Binding-site contacts:
Ligand atom C4 contacts residue HIS1130 of chain 1.B at 4.2 Å.
Ligand atom C8 contacts residue ASN1127 of chain 1.B at 3.6 Å.
Ligand atom C5 contacts residue ASN1127 of chain 1.B at 3.6 Å.
Ligand atom C1 contacts residue HIS1130 of chain 1.B at 4.1 Å.
Ligand atom C7 contacts residue ASN1127 of chain 1.B at 3.5 Å.
Ligand atom N2 contacts residue ASN1127 of chain 1.B at 2.9 Å (h-bond).
Ligand atom O5 contacts residue PHE1132 of chain 1.B at 3.8 Å.
Ligand atom O7 contacts residue HIS1130 of chain 1.B at 4.0 Å.
Ligand atom C5 contacts residue HIS1130 of chain 1.B at 3.6 Å.
Ligand atom C6 contacts residue PRO1141 of chain 1.B at 3.9 Å (hydrophobic).
Ligand atom C6 contacts residue PHE1132 of chain 1.B at 3.8 Å (hydrophobic).
Ligand atom C4 contacts residue ASN1127 of chain 1.B at 4.2 Å.
Ligand atom O4 contacts residue HIS1130 of chain 1.B at 4.0 Å.
Ligand atom C7 contacts residue HIS1130 of chain 1.B at 4.2 Å.
Ligand atom C5 contacts residue PHE1132 of chain 1.B at 4.2 Å (hydrophobic).
Ligand atom C1 contacts residue PHE1132 of chain 1.B at 4.3 Å (hydrophobic).
Ligand atom O5 contacts residue ASN1127 of chain 1.B at 2.4 Å (h-bond).
Ligand atom O5 contacts residue PHE1132 of chain 1.B at 3.6 Å.
Ligand atom C3 contacts residue HIS1130 of chain 1.B at 4.1 Å.
Ligand atom C3 contacts residue ASN1127 of chain 1.B at 3.8 Å.
Ligand atom C6 contacts residue PHE1132 of chain 1.B at 4.1 Å (hydrophobic).
Ligand atom C1 contacts residue ASN1127 of chain 1.B at 1.4 Å.
Ligand atom C8 contacts residue THR1129 of chain 1.B at 4.0 Å.
Ligand atom C6 contacts residue TYR1139 of chain 1.B at 3.9 Å (hydrophobic).
Ligand atom C5 contacts residue PHE1132 of chain 1.B at 4.5 Å (hydrophobic).
Ligand atom C8 contacts residue HIS1130 of chain 1.B at 4.2 Å.
Ligand atom O7 contacts residue ASN1127 of chain 1.B at 3.6 Å.
Ligand atom C2 contacts residue ASN1127 of chain 1.B at 2.5 Å.
Ligand atom O5 contacts residue HIS1130 of chain 1.B at 4.3 Å.
Ligand atom N2 contacts residue THR1129 of chain 1.B at 3.9 Å.

This protein binds this small molecule.
Small molecule (SMILES): CC(=O)N[C@H]1[C@H](O[C@H]2[C@H](O)[C@@H](NC(C)=O)CO[C@@H]2CO[C@@H]2O[C@@H](C)[C@@H](O)[C@@H](O)[C@@H]2O)O[C@H](CO)[C@@H](O)[C@@H]1O

Sequence of chain 1.B:
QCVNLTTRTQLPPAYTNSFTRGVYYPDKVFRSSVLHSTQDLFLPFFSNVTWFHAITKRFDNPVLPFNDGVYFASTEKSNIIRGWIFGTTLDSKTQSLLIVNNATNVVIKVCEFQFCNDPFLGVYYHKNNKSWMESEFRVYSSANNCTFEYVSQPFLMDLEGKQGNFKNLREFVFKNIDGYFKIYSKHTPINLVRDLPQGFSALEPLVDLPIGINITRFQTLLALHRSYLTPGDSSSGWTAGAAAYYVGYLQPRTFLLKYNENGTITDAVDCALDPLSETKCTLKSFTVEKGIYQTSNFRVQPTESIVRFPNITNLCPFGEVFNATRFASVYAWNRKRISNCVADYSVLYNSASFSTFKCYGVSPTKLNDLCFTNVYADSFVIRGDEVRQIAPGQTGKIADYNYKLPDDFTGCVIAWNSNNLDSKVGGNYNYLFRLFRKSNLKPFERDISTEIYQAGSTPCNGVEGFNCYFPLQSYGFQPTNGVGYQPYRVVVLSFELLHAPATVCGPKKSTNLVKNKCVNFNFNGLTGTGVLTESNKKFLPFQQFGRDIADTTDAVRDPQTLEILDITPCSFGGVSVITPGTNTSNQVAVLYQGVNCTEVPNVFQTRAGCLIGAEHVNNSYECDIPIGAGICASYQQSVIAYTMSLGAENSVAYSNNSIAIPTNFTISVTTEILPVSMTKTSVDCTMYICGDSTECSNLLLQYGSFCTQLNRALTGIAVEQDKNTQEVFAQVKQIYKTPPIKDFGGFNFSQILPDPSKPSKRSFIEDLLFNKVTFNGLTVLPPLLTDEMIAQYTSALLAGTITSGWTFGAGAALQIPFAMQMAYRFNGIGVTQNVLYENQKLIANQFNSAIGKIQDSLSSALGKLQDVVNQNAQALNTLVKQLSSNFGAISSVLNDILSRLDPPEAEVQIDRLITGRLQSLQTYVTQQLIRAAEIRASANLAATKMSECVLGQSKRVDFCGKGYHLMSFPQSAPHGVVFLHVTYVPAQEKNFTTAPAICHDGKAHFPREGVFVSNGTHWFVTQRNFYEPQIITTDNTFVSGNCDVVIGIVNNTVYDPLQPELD